The small molecule below binds the protein below.
Small molecule (SMILES): O=c1[nH]c(=O)c2[nH]c(=O)c(=O)n(C[C@H](O)[C@H](O)[C@H](O)CO)c2[nH]1

Sequence of chain 1.D:
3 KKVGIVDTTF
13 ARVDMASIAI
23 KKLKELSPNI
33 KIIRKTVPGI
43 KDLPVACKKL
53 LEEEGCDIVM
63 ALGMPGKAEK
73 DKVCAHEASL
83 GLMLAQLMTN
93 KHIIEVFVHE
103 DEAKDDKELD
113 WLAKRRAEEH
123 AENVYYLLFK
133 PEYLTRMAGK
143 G

Binding-site contacts:
Ligand atom N3 contacts residue ARG118 of chain 1.D at 3.9 Å.
Ligand atom N6 contacts residue ARG118 of chain 1.D at 3.6 Å.
Ligand atom C5 contacts residue ARG118 of chain 1.D at 3.7 Å.
Ligand atom O4 contacts residue RDL1 of chain 1.J at 3.7 Å.
Ligand atom C12 contacts residue RDL1 of chain 1.J at 3.6 Å.
Ligand atom C4 contacts residue HIS122 of chain 1.D at 3.5 Å.
Ligand atom C7 contacts residue PHE99 of chain 1.D at 3.8 Å (hydrophobic).
Ligand atom N9 contacts residue RDL1 of chain 1.J at 3.4 Å (h-bond).
Ligand atom C7 contacts residue RDL1 of chain 1.J at 3.2 Å.
Ligand atom C4 contacts residue RDL1 of chain 1.J at 3.5 Å.
Ligand atom C10 contacts residue ARG118 of chain 1.D at 3.5 Å.
Ligand atom O7 contacts residue ARG118 of chain 1.D at 3.8 Å.
Ligand atom O8 contacts residue RDL1 of chain 1.J at 3.4 Å (h-bond).
Ligand atom C12 contacts residue ASP73 of chain 1.B at 3.5 Å.
Ligand atom O7 contacts residue PHE99 of chain 1.D at 3.3 Å (h-bond).
Ligand atom C7 contacts residue ARG118 of chain 1.D at 3.5 Å.
Ligand atom O4 contacts residue HIS122 of chain 1.D at 2.5 Å (h-bond).
Ligand atom O4 contacts residue ARG118 of chain 1.D at 3.7 Å.
Ligand atom N6 contacts residue RDL1 of chain 1.J at 2.8 Å (h-bond).
Ligand atom C14 contacts residue PHE12 of chain 1.B at 3.6 Å (hydrophobic).
Ligand atom O14 contacts residue RDL1 of chain 1.J at 3.2 Å (h-bond).
Ligand atom O8 contacts residue GLU104 of chain 1.D at 3.2 Å (salt-bridge).
Ligand atom O2 contacts residue PHE12 of chain 1.B at 3.8 Å.
Ligand atom O14 contacts residue ASP73 of chain 1.B at 3.1 Å (salt-bridge).
Ligand atom N9 contacts residue ARG118 of chain 1.D at 3.5 Å (salt-bridge).
Ligand atom C8 contacts residue RDL1 of chain 1.J at 3.1 Å.
Ligand atom O14 contacts residue PHE12 of chain 1.B at 2.9 Å.
Ligand atom C8 contacts residue ARG118 of chain 1.D at 3.8 Å.
Ligand atom C4 contacts residue ARG118 of chain 1.D at 3.5 Å.
Ligand atom O12 contacts residue ASP73 of chain 1.B at 3.9 Å.
Ligand atom C8 contacts residue GLU104 of chain 1.D at 3.6 Å.
Ligand atom C15 contacts residue ASP73 of chain 1.B at 3.8 Å.
Ligand atom C15 contacts residue PHE12 of chain 1.B at 3.7 Å (hydrophobic).
Ligand atom O7 contacts residue RDL1 of chain 1.J at 3.8 Å.
Ligand atom O12 contacts residue LYS72 of chain 1.B at 2.9 Å (salt-bridge).
Ligand atom N3 contacts residue HIS122 of chain 1.D at 3.8 Å.
Ligand atom C10 contacts residue RDL1 of chain 1.J at 3.7 Å.
Ligand atom C14 contacts residue ASP73 of chain 1.B at 3.8 Å.
Ligand atom C5 contacts residue RDL1 of chain 1.J at 3.0 Å.
Ligand atom C13 contacts residue ASP73 of chain 1.B at 3.6 Å.

Sequence of chain 1.B:
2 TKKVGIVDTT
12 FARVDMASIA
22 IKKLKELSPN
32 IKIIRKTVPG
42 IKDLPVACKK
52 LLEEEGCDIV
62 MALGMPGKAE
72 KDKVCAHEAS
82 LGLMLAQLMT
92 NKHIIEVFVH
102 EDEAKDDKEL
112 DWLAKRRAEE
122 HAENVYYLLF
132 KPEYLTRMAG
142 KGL